Binding-site contacts:
Ligand atom O01 contacts residue TRP398 of chain 4.B at 3.0 Å.
Ligand atom C02 contacts residue LEU173 of chain 4.B at 4.1 Å (hydrophobic).
Ligand atom O01 contacts residue GLU405 of chain 4.B at 3.1 Å (salt-bridge).
Ligand atom C05 contacts residue GLU405 of chain 4.B at 4.0 Å.
Ligand atom C04 contacts residue HIS121 of chain 4.B at 3.8 Å.
Ligand atom C11 contacts residue LEU173 of chain 4.B at 3.8 Å (hydrophobic).
Ligand atom C03 contacts residue GLU166 of chain 4.B at 3.0 Å.
Ligand atom O03 contacts residue LEU173 of chain 4.B at 3.5 Å.
Ligand atom C10 contacts residue LEU173 of chain 4.B at 3.9 Å (hydrophobic).
Ligand atom C03 contacts residue ASN165 of chain 4.B at 3.8 Å.
Ligand atom C05 contacts residue GLU352 of chain 4.B at 3.9 Å.
Ligand atom N03 contacts residue GLU166 of chain 4.B at 3.9 Å.
Ligand atom N03 contacts residue TYR296 of chain 4.B at 4.0 Å.
Ligand atom C05 contacts residue TRP398 of chain 4.B at 3.4 Å (hydrophobic).
Ligand atom C17 contacts residue GLU405 of chain 4.B at 3.9 Å.
Ligand atom C05 contacts residue TRP406 of chain 4.B at 3.9 Å (hydrophobic).
Ligand atom C02 contacts residue HIS180 of chain 4.B at 4.0 Å.
Ligand atom N01 contacts residue GLU352 of chain 4.B at 3.0 Å (salt-bridge).
Ligand atom C01 contacts residue TYR296 of chain 4.B at 3.7 Å (hydrophobic).
Ligand atom N01 contacts residue GLU166 of chain 4.B at 3.1 Å (salt-bridge).
Ligand atom C05 contacts residue TYR296 of chain 4.B at 4.0 Å (hydrophobic).
Ligand atom O01 contacts residue TRP406 of chain 4.B at 3.1 Å (h-bond).
Ligand atom C13 contacts residue LEU173 of chain 4.B at 3.8 Å (hydrophobic).
Ligand atom C04 contacts residue TRP398 of chain 4.B at 3.5 Å (hydrophobic).
Ligand atom O02 contacts residue TRP398 of chain 4.B at 3.5 Å.
Ligand atom C12 contacts residue LEU173 of chain 4.B at 4.0 Å (hydrophobic).
Ligand atom N02 contacts residue TRP326 of chain 4.B at 3.9 Å.
Ligand atom C04 contacts residue GLU352 of chain 4.B at 3.5 Å.
Ligand atom C09 contacts residue TRP326 of chain 4.B at 3.9 Å (hydrophobic).
Ligand atom N01 contacts residue TYR296 of chain 4.B at 3.8 Å.
Ligand atom C03 contacts residue TRP122 of chain 4.B at 3.8 Å (hydrophobic).
Ligand atom O02 contacts residue HIS121 of chain 4.B at 3.0 Å (h-bond).
Ligand atom O01 contacts residue GLN20 of chain 4.B at 3.0 Å (h-bond).
Ligand atom C04 contacts residue GLN20 of chain 4.B at 4.1 Å.
Ligand atom C01 contacts residue GLU405 of chain 4.B at 3.7 Å.
Ligand atom C04 contacts residue TRP406 of chain 4.B at 3.9 Å (hydrophobic).
Ligand atom O02 contacts residue TRP406 of chain 4.B at 2.9 Å (h-bond).
Ligand atom C03 contacts residue GLU352 of chain 4.B at 3.2 Å.
Ligand atom C09 contacts residue GLU405 of chain 4.B at 3.8 Å.
Ligand atom O02 contacts residue GLN20 of chain 4.B at 2.9 Å (h-bond).

This protein binds this small molecule.
Small molecule (SMILES): [H]/N=N/NCCOCCOc1ccc(-c2cn(C[C@@H]3NC[C@@H](O)[C@H]3O)nn2)cc1

Sequence of chain 4.B:
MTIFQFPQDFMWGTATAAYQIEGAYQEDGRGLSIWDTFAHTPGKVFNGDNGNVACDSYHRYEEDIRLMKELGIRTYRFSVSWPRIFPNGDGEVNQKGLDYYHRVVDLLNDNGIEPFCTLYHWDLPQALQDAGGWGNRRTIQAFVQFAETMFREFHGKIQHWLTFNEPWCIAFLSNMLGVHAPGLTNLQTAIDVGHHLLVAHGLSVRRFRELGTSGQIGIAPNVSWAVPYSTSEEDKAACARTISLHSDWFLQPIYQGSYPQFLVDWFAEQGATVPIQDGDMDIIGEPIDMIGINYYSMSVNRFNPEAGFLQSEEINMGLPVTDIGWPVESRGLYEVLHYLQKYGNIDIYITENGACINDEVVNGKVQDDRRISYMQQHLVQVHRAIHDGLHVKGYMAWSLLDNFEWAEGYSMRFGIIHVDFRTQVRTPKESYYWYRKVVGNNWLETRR